The small molecule below binds the protein below.
Small molecule (SMILES): CC[C@H](C)[C@H](NC(=O)[C@@H](NC(=O)[C@H](CC1=c2ccccc2=NC1)NC(C)=O)C(C)C)C(=O)N1CCC[C@H]1C(N)=O

Sequence of chain 2.A:
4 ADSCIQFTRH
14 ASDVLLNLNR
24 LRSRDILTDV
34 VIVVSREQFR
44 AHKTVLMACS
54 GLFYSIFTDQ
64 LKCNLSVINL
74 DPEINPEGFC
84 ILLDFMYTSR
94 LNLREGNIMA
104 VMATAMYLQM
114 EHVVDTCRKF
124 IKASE

Binding-site contacts:
Ligand atom CD1 contacts residue EDO1 of chain 1.N at 3.7 Å.
Ligand atom CG1 contacts residue THR11 of chain 1.A at 3.7 Å.
Ligand atom CH2 contacts residue PHE88 of chain 2.A at 3.5 Å (hydrophobic).
Ligand atom NE1 contacts residue THR119 of chain 2.A at 3.6 Å.
Ligand atom CG2 contacts residue THR11 of chain 1.A at 3.9 Å.
Ligand atom CD contacts residue CYS7 of chain 1.A at 3.4 Å (hydrophobic).
Ligand atom CE2 contacts residue PHE10 of chain 1.A at 3.5 Å (hydrophobic).
Ligand atom O contacts residue THR11 of chain 1.A at 3.0 Å (h-bond).
Ligand atom NE1 contacts residue PHE10 of chain 1.A at 3.4 Å.
Ligand atom CZ3 contacts residue PHE10 of chain 1.A at 3.7 Å (hydrophobic).
Ligand atom CZ2 contacts residue HIS115 of chain 2.A at 3.5 Å.
Ligand atom CG2 contacts residue GLN9 of chain 1.A at 3.6 Å.
Ligand atom CD1 contacts residue THR119 of chain 2.A at 3.8 Å.
Ligand atom CE2 contacts residue HIS115 of chain 2.A at 3.7 Å.
Ligand atom O contacts residue PHE10 of chain 1.A at 3.4 Å.
Ligand atom CZ2 contacts residue THR119 of chain 2.A at 3.7 Å.
Ligand atom N contacts residue GLN9 of chain 1.A at 2.9 Å (h-bond).
Ligand atom CD1 contacts residue PHE10 of chain 1.A at 3.8 Å (hydrophobic).
Ligand atom CZ3 contacts residue PHE88 of chain 2.A at 3.8 Å (hydrophobic).
Ligand atom O contacts residue GLN9 of chain 1.A at 3.8 Å.
Ligand atom CA contacts residue GLN9 of chain 1.A at 3.3 Å.
Ligand atom CA contacts residue PHE10 of chain 1.A at 3.9 Å (hydrophobic).
Ligand atom CE3 contacts residue ILE8 of chain 1.A at 3.6 Å (hydrophobic).
Ligand atom CD2 contacts residue PHE10 of chain 1.A at 3.8 Å (hydrophobic).
Ligand atom NE1 contacts residue HIS115 of chain 2.A at 3.3 Å (h-bond).
Ligand atom CB contacts residue ARG93 of chain 2.A at 3.8 Å.
Ligand atom CA contacts residue GLN9 of chain 1.A at 3.9 Å.
Ligand atom O contacts residue GLN9 of chain 1.A at 2.8 Å (h-bond).
Ligand atom CB contacts residue EDO1 of chain 1.N at 3.4 Å.
Ligand atom C contacts residue PHE10 of chain 1.A at 3.7 Å (hydrophobic).
Ligand atom O contacts residue ILE8 of chain 1.A at 3.5 Å.
Ligand atom CE2 contacts residue THR119 of chain 2.A at 3.7 Å.
Ligand atom CE3 contacts residue PHE10 of chain 1.A at 3.6 Å (hydrophobic).
Ligand atom CG contacts residue CYS7 of chain 1.A at 3.9 Å (hydrophobic).
Ligand atom CZ3 contacts residue ILE8 of chain 1.A at 3.9 Å (hydrophobic).
Ligand atom CH2 contacts residue PHE10 of chain 1.A at 3.8 Å (hydrophobic).
Ligand atom C contacts residue GLN9 of chain 1.A at 3.5 Å.
Ligand atom CZ3 contacts residue LEU94 of chain 2.A at 3.9 Å (hydrophobic).
Ligand atom CB contacts residue GLN9 of chain 1.A at 3.6 Å.
Ligand atom CE3 contacts residue GLN9 of chain 1.A at 3.5 Å.

Sequence of chain 1.A:
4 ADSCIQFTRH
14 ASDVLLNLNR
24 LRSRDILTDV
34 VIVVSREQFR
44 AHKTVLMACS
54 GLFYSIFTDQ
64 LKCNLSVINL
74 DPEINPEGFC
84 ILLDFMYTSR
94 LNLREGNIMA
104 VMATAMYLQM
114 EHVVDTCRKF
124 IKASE